This small molecule binds to this protein.
Small molecule (SMILES): CC(=O)N[C@@H]1[C@@H](O)[C@H](O)[C@@H](CO)O[C@H]1O

Sequence of chain 2.A:
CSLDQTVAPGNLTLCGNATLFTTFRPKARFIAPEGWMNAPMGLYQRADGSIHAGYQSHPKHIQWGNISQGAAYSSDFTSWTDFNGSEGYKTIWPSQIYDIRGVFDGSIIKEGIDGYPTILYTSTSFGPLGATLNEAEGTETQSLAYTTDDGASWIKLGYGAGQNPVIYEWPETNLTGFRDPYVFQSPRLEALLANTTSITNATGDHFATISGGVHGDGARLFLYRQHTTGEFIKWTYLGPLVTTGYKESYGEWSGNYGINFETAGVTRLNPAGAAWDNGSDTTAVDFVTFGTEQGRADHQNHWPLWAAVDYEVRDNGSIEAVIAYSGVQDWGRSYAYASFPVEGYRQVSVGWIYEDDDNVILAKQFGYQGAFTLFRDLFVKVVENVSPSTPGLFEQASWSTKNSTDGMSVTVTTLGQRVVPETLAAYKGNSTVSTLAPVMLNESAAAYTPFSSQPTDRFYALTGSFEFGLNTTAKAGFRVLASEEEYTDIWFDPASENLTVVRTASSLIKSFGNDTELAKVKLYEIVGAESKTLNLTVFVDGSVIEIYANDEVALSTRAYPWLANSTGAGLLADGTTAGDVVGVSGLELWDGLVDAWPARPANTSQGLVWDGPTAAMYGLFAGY

Binding-site contacts:
Ligand atom O3 contacts residue THR58 of chain 2.A at 4.3 Å.
Ligand atom C6 contacts residue GLY646 of chain 2.A at 4.0 Å.
Ligand atom C1 contacts residue ALA57 of chain 2.A at 4.1 Å (hydrophobic).
Ligand atom N2 contacts residue ALA57 of chain 2.A at 2.9 Å (h-bond).
Ligand atom O3 contacts residue ALA57 of chain 2.A at 4.2 Å.
Ligand atom C8 contacts residue ASN642 of chain 2.A at 4.4 Å.
Ligand atom C8 contacts residue ALA57 of chain 2.A at 3.6 Å (hydrophobic).
Ligand atom O5 contacts residue SER644 of chain 2.A at 3.7 Å.
Ligand atom C1 contacts residue SER644 of chain 2.A at 4.0 Å.
Ligand atom C3 contacts residue ASN642 of chain 2.A at 3.8 Å.
Ligand atom C1 contacts residue ASN642 of chain 2.A at 1.4 Å.
Ligand atom C2 contacts residue ALA57 of chain 2.A at 3.7 Å (hydrophobic).
Ligand atom C8 contacts residue THR58 of chain 2.A at 3.4 Å.
Ligand atom C3 contacts residue ALA57 of chain 2.A at 3.7 Å (hydrophobic).
Ligand atom C7 contacts residue ALA57 of chain 2.A at 3.7 Å (hydrophobic).
Ligand atom C3 contacts residue ASN56 of chain 2.A at 4.0 Å.
Ligand atom C8 contacts residue PHE60 of chain 2.A at 4.5 Å (hydrophobic).
Ligand atom O4 contacts residue ASN56 of chain 2.A at 3.9 Å.
Ligand atom C5 contacts residue SER644 of chain 2.A at 3.7 Å.
Ligand atom O6 contacts residue SER644 of chain 2.A at 4.4 Å.
Ligand atom O3 contacts residue ASN56 of chain 2.A at 4.1 Å.
Ligand atom C2 contacts residue ASN642 of chain 2.A at 2.5 Å.
Ligand atom O7 contacts residue ASN642 of chain 2.A at 3.2 Å (h-bond).
Ligand atom O5 contacts residue ASN642 of chain 2.A at 2.3 Å (h-bond).
Ligand atom C6 contacts residue SER644 of chain 2.A at 3.8 Å.
Ligand atom C4 contacts residue ASN642 of chain 2.A at 4.2 Å.
Ligand atom C7 contacts residue ASN642 of chain 2.A at 3.2 Å.
Ligand atom N2 contacts residue ASN642 of chain 2.A at 2.9 Å (h-bond).
Ligand atom C5 contacts residue ASN642 of chain 2.A at 3.6 Å.
Ligand atom N2 contacts residue THR58 of chain 2.A at 4.2 Å.
Ligand atom C5 contacts residue ALA57 of chain 2.A at 4.4 Å (hydrophobic).